Sequence of chain 1.I:
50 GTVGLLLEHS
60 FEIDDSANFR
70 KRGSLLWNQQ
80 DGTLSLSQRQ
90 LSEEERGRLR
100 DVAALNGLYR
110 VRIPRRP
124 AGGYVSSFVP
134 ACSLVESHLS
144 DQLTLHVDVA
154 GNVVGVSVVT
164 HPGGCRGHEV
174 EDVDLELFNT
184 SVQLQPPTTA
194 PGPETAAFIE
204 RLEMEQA

Binding-site contacts:
Ligand atom O7 contacts residue SER143 of chain 1.I at 3.9 Å.
Ligand atom O5 contacts residue ASN182 of chain 1.I at 2.4 Å (h-bond).
Ligand atom C6 contacts residue HIS164 of chain 1.I at 4.1 Å.
Ligand atom C5 contacts residue ASN182 of chain 1.I at 3.7 Å.
Ligand atom N2 contacts residue ASN182 of chain 1.I at 2.9 Å (h-bond).
Ligand atom C2 contacts residue SER143 of chain 1.I at 4.3 Å.
Ligand atom C4 contacts residue ASN182 of chain 1.I at 4.2 Å.
Ligand atom C1 contacts residue SER143 of chain 1.I at 4.1 Å.
Ligand atom C8 contacts residue ASN182 of chain 1.I at 4.3 Å.
Ligand atom O6 contacts residue SER184 of chain 1.I at 3.3 Å.
Ligand atom O5 contacts residue SER143 of chain 1.I at 4.2 Å.
Ligand atom C7 contacts residue ASN182 of chain 1.I at 3.5 Å.
Ligand atom C2 contacts residue ASN182 of chain 1.I at 2.4 Å.
Ligand atom O7 contacts residue ASN182 of chain 1.I at 3.7 Å.
Ligand atom C1 contacts residue ASN182 of chain 1.I at 1.4 Å.
Ligand atom C3 contacts residue ASN182 of chain 1.I at 3.8 Å.

This protein binds this small molecule.
Small molecule (SMILES): CC(=O)N[C@H]1[C@H](O[C@H]2[C@H](O)[C@@H](NC(C)=O)CO[C@@H]2CO)O[C@H](CO)[C@@H](O)[C@@H]1O